Sequence of chain 4.A:
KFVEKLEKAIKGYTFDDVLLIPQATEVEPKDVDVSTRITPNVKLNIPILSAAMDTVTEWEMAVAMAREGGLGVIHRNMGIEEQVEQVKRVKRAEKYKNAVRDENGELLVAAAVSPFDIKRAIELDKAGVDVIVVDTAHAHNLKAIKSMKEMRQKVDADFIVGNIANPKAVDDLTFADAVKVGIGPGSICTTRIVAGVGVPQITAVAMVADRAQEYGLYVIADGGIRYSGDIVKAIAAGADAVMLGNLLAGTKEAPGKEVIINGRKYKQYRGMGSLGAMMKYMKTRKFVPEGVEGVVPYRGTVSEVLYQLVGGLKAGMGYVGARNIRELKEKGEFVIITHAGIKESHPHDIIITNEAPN

Binding-site contacts:
Ligand atom C8 contacts residue ILE300 of chain 4.A at 3.7 Å (hydrophobic).
Ligand atom C5 contacts residue MET384 of chain 4.A at 3.7 Å (hydrophobic).
Ligand atom C5 contacts residue ILE300 of chain 4.A at 3.5 Å (hydrophobic).
Ligand atom O2 contacts residue GLU412 of chain 4.A at 3.4 Å (salt-bridge).
Ligand atom C2 contacts residue CYS301 of chain 4.A at 3.3 Å (hydrophobic).
Ligand atom O6 contacts residue GLY385 of chain 4.A at 2.7 Å (h-bond).
Ligand atom O6 contacts residue GLY413 of chain 4.A at 3.4 Å.
Ligand atom N7 contacts residue MET384 of chain 4.A at 3.0 Å (h-bond).
Ligand atom O2 contacts residue CYS301 of chain 4.A at 2.7 Å (h-bond).
Ligand atom O2' contacts residue ASP334 of chain 4.A at 3.0 Å (salt-bridge).
Ligand atom O5' contacts residue GLY335 of chain 4.A at 3.4 Å.
Ligand atom P contacts residue TYR381 of chain 4.A at 3.7 Å.
Ligand atom O3' contacts residue MET355 of chain 4.A at 3.5 Å (h-bond).
Ligand atom O3P contacts residue TYR381 of chain 4.A at 2.5 Å (h-bond).
Ligand atom C3' contacts residue ASP334 of chain 4.A at 3.5 Å.
Ligand atom N3 contacts residue CYS301 of chain 4.A at 3.7 Å.
Ligand atom C4' contacts residue ASP334 of chain 4.A at 3.6 Å.
Ligand atom O3P contacts residue ASN358 of chain 4.A at 3.1 Å (h-bond).
Ligand atom C8 contacts residue MET55 of chain 4.A at 3.4 Å (hydrophobic).
Ligand atom N7 contacts residue GLY383 of chain 4.A at 3.1 Å.
Ligand atom O1P contacts residue GLY336 of chain 4.A at 3.0 Å (h-bond).
Ligand atom C5' contacts residue TYR381 of chain 4.A at 3.5 Å (hydrophobic).
Ligand atom O3' contacts residue ASP334 of chain 4.A at 2.4 Å (salt-bridge).
Ligand atom O2 contacts residue THR303 of chain 4.A at 2.7 Å (h-bond).
Ligand atom O1P contacts residue SER299 of chain 4.A at 2.9 Å (h-bond).
Ligand atom O1P contacts residue GLY298 of chain 4.A at 3.6 Å.
Ligand atom O5' contacts residue GLY298 of chain 4.A at 3.5 Å.
Ligand atom N7 contacts residue MET55 of chain 4.A at 3.7 Å.
Ligand atom N7 contacts residue ILE300 of chain 4.A at 3.4 Å.
Ligand atom O3' contacts residue ALA53 of chain 4.A at 3.7 Å.
Ligand atom P contacts residue SER299 of chain 4.A at 3.7 Å.
Ligand atom O2P contacts residue ASN358 of chain 4.A at 3.2 Å (h-bond).
Ligand atom C2 contacts residue GLU412 of chain 4.A at 3.5 Å.
Ligand atom O6 contacts residue GLY383 of chain 4.A at 3.3 Å.
Ligand atom O3P contacts residue SER299 of chain 4.A at 2.8 Å (h-bond).
Ligand atom N1 contacts residue GLU412 of chain 4.A at 2.9 Å (salt-bridge).
Ligand atom C6 contacts residue GLY385 of chain 4.A at 3.6 Å.
Ligand atom O6 contacts residue MET384 of chain 4.A at 3.3 Å (h-bond).
Ligand atom C5 contacts residue GLY383 of chain 4.A at 3.7 Å.
Ligand atom O2P contacts residue GLY357 of chain 4.A at 2.7 Å (h-bond).

This small molecule binds to this protein.
Small molecule (SMILES): O=c1[nH]c(=O)c2[nH+]cn([C@@H]3O[C@H](COP(=O)(O)O)[C@@H](O)[C@H]3O)c2[nH]1